This protein binds this small molecule.
Small molecule (SMILES): CC(=O)N[C@H]1[C@H](O[C@H]2[C@H](O)[C@@H](NC(C)=O)CO[C@@H]2CO)O[C@H](CO)[C@@H](O)[C@@H]1O

Sequence of chain 1.I:
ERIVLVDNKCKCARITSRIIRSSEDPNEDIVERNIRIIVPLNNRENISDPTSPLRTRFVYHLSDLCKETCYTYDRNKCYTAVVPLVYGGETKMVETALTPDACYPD

Binding-site contacts:
Ligand atom O7 contacts residue SER50 of chain 1.I at 2.9 Å (h-bond).
Ligand atom C8 contacts residue SER50 of chain 1.I at 4.5 Å.
Ligand atom N2 contacts residue ASN48 of chain 1.I at 2.9 Å (h-bond).
Ligand atom C6 contacts residue SER50 of chain 1.I at 3.4 Å.
Ligand atom C8 contacts residue ASP51 of chain 1.I at 3.7 Å.
Ligand atom O6 contacts residue SER50 of chain 1.I at 3.7 Å.
Ligand atom C4 contacts residue ASN48 of chain 1.I at 4.2 Å.
Ligand atom N2 contacts residue ASP51 of chain 1.I at 4.3 Å.
Ligand atom C5 contacts residue ASN48 of chain 1.I at 3.7 Å.
Ligand atom C1 contacts residue ASN48 of chain 1.I at 1.4 Å.
Ligand atom C3 contacts residue ASN48 of chain 1.I at 3.8 Å.
Ligand atom C7 contacts residue SER50 of chain 1.I at 3.7 Å.
Ligand atom C2 contacts residue ASN48 of chain 1.I at 2.5 Å.
Ligand atom C7 contacts residue ASP51 of chain 1.I at 3.9 Å.
Ligand atom O7 contacts residue ASN48 of chain 1.I at 4.5 Å.
Ligand atom O5 contacts residue ASN48 of chain 1.I at 2.4 Å (h-bond).
Ligand atom C7 contacts residue ASN48 of chain 1.I at 3.9 Å.
Ligand atom O7 contacts residue ASP51 of chain 1.I at 4.1 Å.
Ligand atom O6 contacts residue THR110 of chain 1.I at 4.3 Å.